Sequence of chain 1.J:
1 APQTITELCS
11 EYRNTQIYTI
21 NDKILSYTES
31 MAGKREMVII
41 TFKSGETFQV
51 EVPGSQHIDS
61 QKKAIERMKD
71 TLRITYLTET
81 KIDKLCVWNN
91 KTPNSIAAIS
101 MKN

Sequence of chain 1.I:
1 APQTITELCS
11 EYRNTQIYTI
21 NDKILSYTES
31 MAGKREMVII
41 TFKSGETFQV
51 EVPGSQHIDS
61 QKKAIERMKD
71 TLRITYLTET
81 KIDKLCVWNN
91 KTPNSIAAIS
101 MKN

This protein binds this small molecule.
Small molecule (SMILES): O=c1[nH]n(CCc2ccccc2)c(=O)c2ccccc12

Binding-site contacts:
Ligand atom CB contacts residue LYS34 of chain 1.J at 3.8 Å.
Ligand atom CD1 contacts residue LYS34 of chain 1.J at 3.9 Å.
Ligand atom CD2 contacts residue ILE58 of chain 1.I at 4.5 Å (hydrophobic).
Ligand atom CE2 contacts residue GLN56 of chain 1.I at 4.5 Å.
Ligand atom CA contacts residue GLY33 of chain 1.J at 4.4 Å.
Ligand atom CG contacts residue GLY33 of chain 1.J at 4.2 Å.
Ligand atom CE1 contacts residue ILE58 of chain 1.I at 4.3 Å (hydrophobic).
Ligand atom C8 contacts residue GLA1 of chain 1.U at 2.4 Å.
Ligand atom CA contacts residue TYR12 of chain 1.I at 4.0 Å (hydrophobic).
Ligand atom O13 contacts residue TYR12 of chain 1.I at 2.8 Å.
Ligand atom CZ contacts residue ILE58 of chain 1.I at 3.5 Å (hydrophobic).
Ligand atom CE2 contacts residue ILE58 of chain 1.I at 3.8 Å (hydrophobic).
Ligand atom CE1 contacts residue LYS34 of chain 1.J at 4.2 Å.
Ligand atom C10 contacts residue GLA1 of chain 1.U at 4.1 Å.
Ligand atom C9 contacts residue GLA1 of chain 1.U at 3.6 Å.
Ligand atom C7 contacts residue GLA1 of chain 1.U at 1.4 Å.
Ligand atom C13 contacts residue TYR12 of chain 1.I at 3.9 Å (hydrophobic).
Ligand atom CB contacts residue TYR12 of chain 1.I at 4.1 Å (hydrophobic).
Ligand atom C11 contacts residue GLA1 of chain 1.U at 3.6 Å.
Ligand atom C12 contacts residue GLA1 of chain 1.U at 2.4 Å.
Ligand atom CG contacts residue LYS34 of chain 1.J at 4.0 Å.
Ligand atom CB contacts residue GLY33 of chain 1.J at 3.3 Å.
Ligand atom CD2 contacts residue GLY33 of chain 1.J at 4.2 Å.